A protein and the small-molecule ligand that binds it are described below.
Small molecule (SMILES): O=c1c(-c2ccc(O)cc2)coc2cc(O)cc(O)c12

Binding-site contacts:
Ligand atom C15 contacts residue MET146 of chain 1.A at 4.1 Å (hydrophobic).
Ligand atom C6 contacts residue ILE160 of chain 1.A at 3.6 Å (hydrophobic).
Ligand atom C13 contacts residue GLU94 of chain 1.A at 3.5 Å.
Ligand atom C16 contacts residue ILE160 of chain 1.A at 4.1 Å (hydrophobic).
Ligand atom O14 contacts residue VAL96 of chain 1.A at 2.6 Å (h-bond).
Ligand atom C1 contacts residue VAL27 of chain 1.A at 4.1 Å (hydrophobic).
Ligand atom C13 contacts residue ILE77 of chain 1.A at 4.1 Å (hydrophobic).
Ligand atom O2 contacts residue GLY22 of chain 1.A at 3.8 Å.
Ligand atom C11 contacts residue VAL27 of chain 1.A at 4.2 Å (hydrophobic).
Ligand atom O9 contacts residue VAL27 of chain 1.A at 3.5 Å.
Ligand atom C12 contacts residue LEU93 of chain 1.A at 4.0 Å (hydrophobic).
Ligand atom C4 contacts residue LYS42 of chain 1.A at 3.6 Å.
Ligand atom O4 contacts residue LYS42 of chain 1.A at 2.8 Å (salt-bridge).
Ligand atom C6 contacts residue VAL27 of chain 1.A at 4.0 Å (hydrophobic).
Ligand atom C13 contacts residue LEU93 of chain 1.A at 4.2 Å (hydrophobic).
Ligand atom C8 contacts residue VAL27 of chain 1.A at 3.6 Å (hydrophobic).
Ligand atom C13 contacts residue ALA40 of chain 1.A at 3.6 Å (hydrophobic).
Ligand atom C5 contacts residue VAL27 of chain 1.A at 3.7 Å (hydrophobic).
Ligand atom C14 contacts residue GLU94 of chain 1.A at 3.5 Å.
Ligand atom C7 contacts residue ILE160 of chain 1.A at 3.6 Å (hydrophobic).
Ligand atom C10 contacts residue VAL27 of chain 1.A at 3.5 Å (hydrophobic).
Ligand atom C2 contacts residue ASP161 of chain 1.A at 4.1 Å.
Ligand atom C8 contacts residue ILE160 of chain 1.A at 4.1 Å (hydrophobic).
Ligand atom C5 contacts residue ILE160 of chain 1.A at 4.2 Å (hydrophobic).
Ligand atom C14 contacts residue VAL96 of chain 1.A at 3.9 Å (hydrophobic).
Ligand atom C7 contacts residue VAL27 of chain 1.A at 3.9 Å (hydrophobic).
Ligand atom C3 contacts residue ASP161 of chain 1.A at 3.4 Å.
Ligand atom C14 contacts residue ALA40 of chain 1.A at 3.8 Å (hydrophobic).
Ligand atom C15 contacts residue VAL96 of chain 1.A at 3.8 Å (hydrophobic).
Ligand atom O6 contacts residue ILE160 of chain 1.A at 3.8 Å.
Ligand atom C11 contacts residue ILE160 of chain 1.A at 3.9 Å (hydrophobic).
Ligand atom C4 contacts residue ASP161 of chain 1.A at 3.8 Å.
Ligand atom O14 contacts residue GLU94 of chain 1.A at 2.6 Å (salt-bridge).
Ligand atom O4 contacts residue ASP161 of chain 1.A at 3.4 Å.
Ligand atom O14 contacts residue ILE77 of chain 1.A at 3.9 Å.
Ligand atom C3 contacts residue LYS42 of chain 1.A at 3.7 Å.
Ligand atom O14 contacts residue LEU95 of chain 1.A at 3.3 Å.
Ligand atom O6 contacts residue ASP161 of chain 1.A at 3.9 Å.
Ligand atom O9 contacts residue GLY20 of chain 1.A at 4.0 Å.
Ligand atom O14 contacts residue ALA40 of chain 1.A at 3.9 Å.

Sequence of chain 1.A:
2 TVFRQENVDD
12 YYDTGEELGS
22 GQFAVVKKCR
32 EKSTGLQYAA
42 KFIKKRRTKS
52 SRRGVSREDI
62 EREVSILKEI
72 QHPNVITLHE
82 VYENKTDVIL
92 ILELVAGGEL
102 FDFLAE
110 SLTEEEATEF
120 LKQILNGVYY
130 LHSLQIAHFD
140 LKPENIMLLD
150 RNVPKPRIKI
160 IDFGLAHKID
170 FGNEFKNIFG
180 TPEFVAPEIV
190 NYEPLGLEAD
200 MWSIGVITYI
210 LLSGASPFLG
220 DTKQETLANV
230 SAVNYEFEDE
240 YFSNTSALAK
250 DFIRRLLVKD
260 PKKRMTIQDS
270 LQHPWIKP